Sequence of chain 2.A:
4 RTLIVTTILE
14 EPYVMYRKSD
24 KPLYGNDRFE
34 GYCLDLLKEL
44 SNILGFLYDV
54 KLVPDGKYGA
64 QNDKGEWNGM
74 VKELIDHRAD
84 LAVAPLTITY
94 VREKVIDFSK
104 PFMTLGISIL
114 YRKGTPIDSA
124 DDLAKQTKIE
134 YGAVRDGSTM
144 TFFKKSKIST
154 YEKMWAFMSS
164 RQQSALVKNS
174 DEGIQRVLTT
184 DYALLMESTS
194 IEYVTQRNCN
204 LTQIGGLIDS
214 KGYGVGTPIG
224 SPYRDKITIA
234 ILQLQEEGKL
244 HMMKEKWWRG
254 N

The small molecule below binds the protein below.
Small molecule (SMILES): N[C@@H](Cn1ccc(=O)n(Cc2ccccc2C(=O)O)c1=O)C(=O)O

Binding-site contacts:
Ligand atom N contacts residue PRO88 of chain 2.A at 3.0 Å (h-bond).
Ligand atom O2 contacts residue THR142 of chain 2.A at 2.8 Å (h-bond).
Ligand atom OXT contacts residue TYR61 of chain 2.A at 3.5 Å.
Ligand atom O7 contacts residue SER193 of chain 2.A at 3.8 Å.
Ligand atom O1 contacts residue THR142 of chain 2.A at 2.7 Å (h-bond).
Ligand atom C1 contacts residue TYR216 of chain 2.A at 4.1 Å (hydrophobic).
Ligand atom O1 contacts residue GLU190 of chain 2.A at 3.7 Å.
Ligand atom C2 contacts residue TYR216 of chain 2.A at 3.7 Å (hydrophobic).
Ligand atom C24 contacts residue VAL137 of chain 2.A at 3.9 Å (hydrophobic).
Ligand atom C23 contacts residue VAL137 of chain 2.A at 3.8 Å (hydrophobic).
Ligand atom C10 contacts residue THR142 of chain 2.A at 3.4 Å.
Ligand atom C contacts residue ARG95 of chain 2.A at 3.5 Å.
Ligand atom N contacts residue TYR216 of chain 2.A at 3.6 Å.
Ligand atom C3 contacts residue PRO88 of chain 2.A at 3.7 Å (hydrophobic).
Ligand atom CA contacts residue PRO88 of chain 2.A at 3.9 Å (hydrophobic).
Ligand atom C3 contacts residue TYR216 of chain 2.A at 4.2 Å (hydrophobic).
Ligand atom O8 contacts residue SER141 of chain 2.A at 3.6 Å.
Ligand atom C24 contacts residue SER173 of chain 2.A at 4.2 Å.
Ligand atom C contacts residue PRO88 of chain 2.A at 4.2 Å (hydrophobic).
Ligand atom N4 contacts residue TYR61 of chain 2.A at 4.1 Å.
Ligand atom CB contacts residue TYR61 of chain 2.A at 3.6 Å (hydrophobic).
Ligand atom CA contacts residue THR90 of chain 2.A at 3.8 Å.
Ligand atom C10 contacts residue SER141 of chain 2.A at 3.5 Å.
Ligand atom C17 contacts residue SER141 of chain 2.A at 4.2 Å.
Ligand atom CB contacts residue PRO88 of chain 2.A at 4.1 Å (hydrophobic).
Ligand atom O contacts residue PRO88 of chain 2.A at 3.8 Å.
Ligand atom C contacts residue THR90 of chain 2.A at 3.9 Å.
Ligand atom C contacts residue TYR61 of chain 2.A at 3.9 Å (hydrophobic).
Ligand atom O contacts residue LEU89 of chain 2.A at 3.6 Å.
Ligand atom C17 contacts residue GLU190 of chain 2.A at 4.1 Å.
Ligand atom O contacts residue THR90 of chain 2.A at 2.8 Å (h-bond).
Ligand atom O2 contacts residue SER141 of chain 2.A at 3.1 Å (h-bond).
Ligand atom OXT contacts residue ARG95 of chain 2.A at 2.8 Å (salt-bridge).
Ligand atom N contacts residue THR90 of chain 2.A at 3.0 Å (h-bond).
Ligand atom O contacts residue ARG95 of chain 2.A at 2.8 Å (salt-bridge).
Ligand atom C2 contacts residue TYR61 of chain 2.A at 4.2 Å (hydrophobic).
Ligand atom O2 contacts residue GLY140 of chain 2.A at 3.4 Å.
Ligand atom O contacts residue TYR61 of chain 2.A at 3.9 Å.
Ligand atom O1 contacts residue SER141 of chain 2.A at 3.6 Å (h-bond).
Ligand atom C3 contacts residue TYR61 of chain 2.A at 3.6 Å (hydrophobic).